Binding-site contacts:
Ligand atom C6 contacts residue LEU62 of chain 57.B at 3.5 Å (hydrophobic).
Ligand atom O4 contacts residue HIS155 of chain 57.B at 3.5 Å (h-bond).
Ligand atom OAH contacts residue ARG157 of chain 57.B at 3.1 Å (salt-bridge).
Ligand atom O6B contacts residue HIS155 of chain 57.B at 3.3 Å (h-bond).
Ligand atom SAG contacts residue ARG157 of chain 57.B at 3.6 Å (salt-bridge).
Ligand atom C5 contacts residue HIS155 of chain 57.B at 4.0 Å.
Ligand atom O3 contacts residue ALA158 of chain 57.B at 3.0 Å (h-bond).
Ligand atom C4 contacts residue LYS156 of chain 57.B at 4.0 Å.
Ligand atom O6A contacts residue SER93 of chain 57.B at 3.2 Å.
Ligand atom O6A contacts residue HIS155 of chain 57.B at 3.8 Å.
Ligand atom C2 contacts residue ALA158 of chain 57.B at 3.7 Å (hydrophobic).
Ligand atom O5B contacts residue LYS156 of chain 57.B at 3.3 Å.
Ligand atom C6 contacts residue HIS155 of chain 57.B at 3.4 Å.
Ligand atom O5 contacts residue LYS156 of chain 57.B at 3.4 Å.
Ligand atom O4 contacts residue LYS156 of chain 57.B at 3.5 Å.
Ligand atom C5 contacts residue LEU62 of chain 57.B at 3.8 Å (hydrophobic).
Ligand atom OAF contacts residue ALA158 of chain 57.B at 3.3 Å.
Ligand atom OAH contacts residue THR4 of chain 57.B at 3.7 Å.
Ligand atom C6 contacts residue SER93 of chain 57.B at 4.0 Å.
Ligand atom O6B contacts residue LEU62 of chain 57.B at 4.0 Å.
Ligand atom C3 contacts residue LYS156 of chain 57.B at 4.0 Å.
Ligand atom C3 contacts residue ARG157 of chain 57.B at 3.7 Å.
Ligand atom O6A contacts residue HIS94 of chain 57.B at 3.2 Å (h-bond).
Ligand atom C6 contacts residue HIS94 of chain 57.B at 3.9 Å.
Ligand atom OAF contacts residue THR4 of chain 57.B at 2.9 Å (h-bond).
Ligand atom OAH contacts residue ASP3 of chain 57.B at 4.0 Å.
Ligand atom O6A contacts residue LEU62 of chain 57.B at 3.4 Å.
Ligand atom OAH contacts residue LEU2 of chain 57.B at 2.8 Å (h-bond).
Ligand atom O6B contacts residue HIS94 of chain 57.B at 4.0 Å.
Ligand atom O5 contacts residue HIS155 of chain 57.B at 3.6 Å.
Ligand atom O4 contacts residue SER93 of chain 57.B at 3.0 Å (h-bond).
Ligand atom SAG contacts residue THR4 of chain 57.B at 3.9 Å.
Ligand atom O3 contacts residue LYS156 of chain 57.B at 3.0 Å.
Ligand atom OAF contacts residue ARG157 of chain 57.B at 2.8 Å (salt-bridge).
Ligand atom O6B contacts residue ARG157 of chain 57.B at 3.3 Å (salt-bridge).
Ligand atom O3 contacts residue ARG157 of chain 57.B at 3.3 Å (salt-bridge).
Ligand atom O5 contacts residue ARG157 of chain 57.B at 3.8 Å.
Ligand atom O6B contacts residue LYS156 of chain 57.B at 3.3 Å.
Ligand atom C3 contacts residue ALA158 of chain 57.B at 4.0 Å (hydrophobic).
Ligand atom OBI contacts residue LYS156 of chain 57.B at 4.0 Å.

A protein and the small-molecule ligand that binds it are described below.
Small molecule (SMILES): O=C(O)[C@@H]1O[C@H](O[C@H]2[C@@H](OS(=O)(=O)O)O[C@@H](O)[C@H](NS(=O)(=O)O)[C@H]2O)[C@@H](OS(=O)(=O)O)[C@H](O)[C@@H]1O

Sequence of chain 57.B:
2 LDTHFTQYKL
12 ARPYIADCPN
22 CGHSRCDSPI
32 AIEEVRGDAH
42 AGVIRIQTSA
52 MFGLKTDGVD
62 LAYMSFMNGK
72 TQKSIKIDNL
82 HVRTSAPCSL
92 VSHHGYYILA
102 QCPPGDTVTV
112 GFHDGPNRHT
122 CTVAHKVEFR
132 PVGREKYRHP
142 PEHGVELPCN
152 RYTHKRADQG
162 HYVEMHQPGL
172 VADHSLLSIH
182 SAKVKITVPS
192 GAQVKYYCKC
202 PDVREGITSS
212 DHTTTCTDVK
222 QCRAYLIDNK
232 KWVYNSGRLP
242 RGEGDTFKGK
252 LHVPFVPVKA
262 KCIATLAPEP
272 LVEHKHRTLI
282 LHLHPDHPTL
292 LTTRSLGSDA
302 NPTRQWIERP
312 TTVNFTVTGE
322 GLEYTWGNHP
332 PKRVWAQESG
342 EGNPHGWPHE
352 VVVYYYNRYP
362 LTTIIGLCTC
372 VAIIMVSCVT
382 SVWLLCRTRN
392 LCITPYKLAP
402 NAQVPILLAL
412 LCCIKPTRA